Sequence of chain 1.C:
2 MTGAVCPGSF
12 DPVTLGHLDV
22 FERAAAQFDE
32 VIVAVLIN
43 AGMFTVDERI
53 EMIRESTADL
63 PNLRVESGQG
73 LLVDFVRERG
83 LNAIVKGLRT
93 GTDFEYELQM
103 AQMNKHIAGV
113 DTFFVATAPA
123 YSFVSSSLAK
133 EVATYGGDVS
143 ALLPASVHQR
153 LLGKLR

A protein and the small-molecule ligand that binds it are described below.
Small molecule (SMILES): O=C(O)c1cc2ccccc2cc1O

Binding-site contacts:
Ligand atom C8 contacts residue LEU74 of chain 1.C at 4.0 Å (hydrophobic).
Ligand atom C9 contacts residue ALA35 of chain 1.C at 3.7 Å (hydrophobic).
Ligand atom C4 contacts residue LEU74 of chain 1.C at 3.6 Å (hydrophobic).
Ligand atom C6 contacts residue LEU37 of chain 1.C at 4.4 Å (hydrophobic).
Ligand atom C7 contacts residue LEU37 of chain 1.C at 3.8 Å (hydrophobic).
Ligand atom C2 contacts residue GLY72 of chain 1.C at 3.4 Å.
Ligand atom C4 contacts residue LEU37 of chain 1.C at 4.1 Å (hydrophobic).
Ligand atom C2 contacts residue LEU74 of chain 1.C at 3.9 Å (hydrophobic).
Ligand atom O2 contacts residue LEU74 of chain 1.C at 4.3 Å.
Ligand atom C6 contacts residue PRO8 of chain 1.C at 4.3 Å (hydrophobic).
Ligand atom C contacts residue VAL36 of chain 1.C at 4.2 Å (hydrophobic).
Ligand atom C1 contacts residue GLY70 of chain 1.C at 3.3 Å.
Ligand atom C2 contacts residue LEU37 of chain 1.C at 4.3 Å (hydrophobic).
Ligand atom C contacts residue PHE77 of chain 1.C at 3.8 Å (hydrophobic).
Ligand atom C5 contacts residue LEU74 of chain 1.C at 4.0 Å (hydrophobic).
Ligand atom C3 contacts residue LEU37 of chain 1.C at 3.9 Å (hydrophobic).
Ligand atom C2 contacts residue LEU73 of chain 1.C at 4.1 Å (hydrophobic).
Ligand atom C1 contacts residue GLN71 of chain 1.C at 3.5 Å.
Ligand atom C7 contacts residue ALA35 of chain 1.C at 4.4 Å (hydrophobic).
Ligand atom C2 contacts residue GLY70 of chain 1.C at 4.2 Å.
Ligand atom C9 contacts residue GLY70 of chain 1.C at 4.3 Å.
Ligand atom C7 contacts residue PRO8 of chain 1.C at 3.9 Å (hydrophobic).
Ligand atom C2 contacts residue GLN71 of chain 1.C at 3.9 Å.
Ligand atom C7 contacts residue LEU74 of chain 1.C at 4.3 Å (hydrophobic).
Ligand atom C contacts residue GLN71 of chain 1.C at 4.1 Å.
Ligand atom C9 contacts residue VAL36 of chain 1.C at 4.0 Å (hydrophobic).
Ligand atom C contacts residue ALA35 of chain 1.C at 3.9 Å (hydrophobic).
Ligand atom C3 contacts residue GLY72 of chain 1.C at 3.9 Å.
Ligand atom C4 contacts residue GLY72 of chain 1.C at 3.4 Å.
Ligand atom C8 contacts residue LEU37 of chain 1.C at 4.0 Å (hydrophobic).
Ligand atom C1 contacts residue PHE77 of chain 1.C at 3.9 Å (hydrophobic).
Ligand atom O1 contacts residue GLY9 of chain 1.C at 3.4 Å.
Ligand atom C10 contacts residue PRO8 of chain 1.C at 4.3 Å (hydrophobic).
Ligand atom C9 contacts residue LEU37 of chain 1.C at 3.8 Å (hydrophobic).
Ligand atom C9 contacts residue LEU74 of chain 1.C at 4.3 Å (hydrophobic).
Ligand atom O1 contacts residue PRO8 of chain 1.C at 3.9 Å.
Ligand atom C contacts residue LEU37 of chain 1.C at 4.4 Å (hydrophobic).
Ligand atom C contacts residue GLY70 of chain 1.C at 3.5 Å.
Ligand atom C3 contacts residue LEU74 of chain 1.C at 4.0 Å (hydrophobic).
Ligand atom C7 contacts residue GLY9 of chain 1.C at 4.1 Å.